The small molecule below binds the protein below.
Small molecule (SMILES): CC(=O)N[C@@H]1[C@@H](O)[C@H](O)[C@@H](CO)O[C@H]1O

Binding-site contacts:
Ligand atom O7 contacts residue ASN324 of chain 2.A at 4.4 Å.
Ligand atom C7 contacts residue ASN324 of chain 2.A at 3.5 Å.
Ligand atom O5 contacts residue ASN324 of chain 2.A at 2.4 Å (h-bond).
Ligand atom C1 contacts residue ASN324 of chain 2.A at 1.4 Å.
Ligand atom C8 contacts residue ASN324 of chain 2.A at 3.8 Å.
Ligand atom C3 contacts residue ASN324 of chain 2.A at 3.8 Å.
Ligand atom C5 contacts residue ASN324 of chain 2.A at 3.7 Å.
Ligand atom C4 contacts residue ASN324 of chain 2.A at 4.2 Å.
Ligand atom C2 contacts residue ASN324 of chain 2.A at 2.4 Å.
Ligand atom N2 contacts residue ASN324 of chain 2.A at 2.9 Å (h-bond).

Sequence of chain 2.A:
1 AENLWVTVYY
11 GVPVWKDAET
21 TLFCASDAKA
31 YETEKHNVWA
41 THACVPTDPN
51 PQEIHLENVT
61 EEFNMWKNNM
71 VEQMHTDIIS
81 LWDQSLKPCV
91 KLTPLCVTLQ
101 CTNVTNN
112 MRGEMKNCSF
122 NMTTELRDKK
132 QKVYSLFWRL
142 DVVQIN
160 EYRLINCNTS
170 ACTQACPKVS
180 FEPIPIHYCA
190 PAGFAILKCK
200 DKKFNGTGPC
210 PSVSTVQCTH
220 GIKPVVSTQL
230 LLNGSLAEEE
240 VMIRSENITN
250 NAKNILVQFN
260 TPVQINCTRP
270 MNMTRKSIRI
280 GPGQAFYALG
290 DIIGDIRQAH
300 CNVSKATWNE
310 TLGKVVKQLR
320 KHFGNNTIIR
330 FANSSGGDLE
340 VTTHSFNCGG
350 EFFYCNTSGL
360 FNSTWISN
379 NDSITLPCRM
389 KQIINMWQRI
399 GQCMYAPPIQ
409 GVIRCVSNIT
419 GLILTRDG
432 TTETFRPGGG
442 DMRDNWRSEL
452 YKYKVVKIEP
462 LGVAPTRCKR